Sequence of chain 1.C:
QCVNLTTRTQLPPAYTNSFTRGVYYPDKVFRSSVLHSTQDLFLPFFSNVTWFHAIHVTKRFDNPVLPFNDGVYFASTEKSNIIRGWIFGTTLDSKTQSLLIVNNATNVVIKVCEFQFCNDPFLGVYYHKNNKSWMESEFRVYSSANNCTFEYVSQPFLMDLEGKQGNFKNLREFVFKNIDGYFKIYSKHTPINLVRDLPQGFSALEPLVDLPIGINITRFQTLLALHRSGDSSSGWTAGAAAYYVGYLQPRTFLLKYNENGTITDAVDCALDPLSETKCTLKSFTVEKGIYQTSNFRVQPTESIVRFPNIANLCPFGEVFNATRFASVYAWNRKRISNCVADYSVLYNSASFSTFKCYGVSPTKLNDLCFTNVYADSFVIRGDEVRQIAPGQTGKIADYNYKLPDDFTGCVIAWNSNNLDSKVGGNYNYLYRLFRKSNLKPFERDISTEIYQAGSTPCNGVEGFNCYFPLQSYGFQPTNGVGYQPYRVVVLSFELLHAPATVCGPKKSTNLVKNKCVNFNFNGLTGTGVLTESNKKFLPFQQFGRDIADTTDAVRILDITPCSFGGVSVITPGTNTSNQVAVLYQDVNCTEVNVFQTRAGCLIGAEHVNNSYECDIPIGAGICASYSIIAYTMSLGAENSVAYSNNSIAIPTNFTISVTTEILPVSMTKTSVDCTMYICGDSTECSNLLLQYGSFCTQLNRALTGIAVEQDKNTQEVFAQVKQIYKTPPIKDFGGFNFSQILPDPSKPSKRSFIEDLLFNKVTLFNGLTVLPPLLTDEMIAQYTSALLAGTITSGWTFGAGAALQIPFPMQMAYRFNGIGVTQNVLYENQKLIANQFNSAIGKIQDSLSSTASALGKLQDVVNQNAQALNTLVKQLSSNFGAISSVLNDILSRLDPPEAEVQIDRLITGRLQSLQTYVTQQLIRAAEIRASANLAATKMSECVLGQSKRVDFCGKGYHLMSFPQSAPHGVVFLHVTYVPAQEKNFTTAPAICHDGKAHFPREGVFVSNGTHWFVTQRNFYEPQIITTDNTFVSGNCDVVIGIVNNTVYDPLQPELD

The protein below binds the small molecule below.
Small molecule (SMILES): CC(=O)N[C@@H]1[C@@H](O)[C@H](O)[C@@H](CO)O[C@H]1O

Binding-site contacts:
Ligand atom C1 contacts residue ASN657 of chain 1.C at 1.4 Å.
Ligand atom O3 contacts residue ASN657 of chain 1.C at 3.4 Å (h-bond).
Ligand atom O5 contacts residue ASN657 of chain 1.C at 2.2 Å (h-bond).
Ligand atom C4 contacts residue ASN657 of chain 1.C at 4.0 Å.
Ligand atom C6 contacts residue ASN657 of chain 1.C at 4.5 Å.
Ligand atom N2 contacts residue ASN657 of chain 1.C at 3.7 Å.
Ligand atom O7 contacts residue ASN657 of chain 1.C at 4.4 Å.
Ligand atom O6 contacts residue HIS655 of chain 1.C at 3.5 Å (h-bond).
Ligand atom O5 contacts residue HIS655 of chain 1.C at 4.5 Å.
Ligand atom O6 contacts residue ASN657 of chain 1.C at 4.2 Å.
Ligand atom C5 contacts residue ASN657 of chain 1.C at 3.5 Å.
Ligand atom C6 contacts residue HIS655 of chain 1.C at 4.1 Å.
Ligand atom C7 contacts residue ASN657 of chain 1.C at 4.4 Å.
Ligand atom C3 contacts residue ASN657 of chain 1.C at 3.4 Å.
Ligand atom C2 contacts residue ASN657 of chain 1.C at 2.5 Å.